This protein binds this small molecule.
Small molecule (SMILES): CCC[C@H](NC(=O)CCC(=O)O)C(=O)O

Sequence of chain 1.B:
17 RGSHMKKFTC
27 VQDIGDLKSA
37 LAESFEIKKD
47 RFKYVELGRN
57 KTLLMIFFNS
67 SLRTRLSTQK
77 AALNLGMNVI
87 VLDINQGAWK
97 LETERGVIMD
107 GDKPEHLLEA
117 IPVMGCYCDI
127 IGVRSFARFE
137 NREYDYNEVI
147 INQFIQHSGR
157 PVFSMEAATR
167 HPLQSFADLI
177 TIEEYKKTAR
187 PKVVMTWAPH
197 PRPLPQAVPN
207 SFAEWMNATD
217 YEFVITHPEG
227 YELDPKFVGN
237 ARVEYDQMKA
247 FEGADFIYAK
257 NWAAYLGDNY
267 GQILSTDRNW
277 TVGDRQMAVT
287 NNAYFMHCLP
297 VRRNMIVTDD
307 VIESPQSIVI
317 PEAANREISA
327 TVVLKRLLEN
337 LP

Binding-site contacts:
Ligand atom C4 contacts residue HIS196 of chain 1.B at 3.5 Å.
Ligand atom CD contacts residue GLU162 of chain 1.B at 3.4 Å.
Ligand atom OXT contacts residue PRO201 of chain 1.B at 3.6 Å.
Ligand atom CG contacts residue PRO296 of chain 1.B at 4.1 Å (hydrophobic).
Ligand atom CD contacts residue LEU295 of chain 1.B at 3.5 Å (hydrophobic).
Ligand atom C4 contacts residue PRO110 of chain 1.A at 3.5 Å (hydrophobic).
Ligand atom OD1 contacts residue ARG298 of chain 1.B at 2.9 Å (salt-bridge).
Ligand atom O1 contacts residue LEU200 of chain 1.B at 3.7 Å.
Ligand atom CD contacts residue SO41 of chain 1.J at 3.7 Å.
Ligand atom OD2 contacts residue HIS196 of chain 1.B at 3.6 Å.
Ligand atom OD1 contacts residue PRO110 of chain 1.A at 3.3 Å.
Ligand atom OD2 contacts residue PRO110 of chain 1.A at 3.8 Å.
Ligand atom CA contacts residue PHE132 of chain 1.B at 3.9 Å (hydrophobic).
Ligand atom C1 contacts residue TRP95 of chain 1.A at 4.0 Å (hydrophobic).
Ligand atom CB contacts residue PHE132 of chain 1.B at 3.6 Å (hydrophobic).
Ligand atom C3 contacts residue PRO110 of chain 1.A at 4.1 Å (hydrophobic).
Ligand atom C contacts residue LYS256 of chain 1.B at 3.9 Å.
Ligand atom C4 contacts residue ARG198 of chain 1.B at 3.7 Å.
Ligand atom C4 contacts residue ARG298 of chain 1.B at 3.6 Å.
Ligand atom OXT contacts residue LYS256 of chain 1.B at 2.8 Å (salt-bridge).
Ligand atom C contacts residue GLU162 of chain 1.B at 3.8 Å.
Ligand atom C2 contacts residue LEU200 of chain 1.B at 3.7 Å (hydrophobic).
Ligand atom C3 contacts residue TRP95 of chain 1.A at 4.0 Å (hydrophobic).
Ligand atom O contacts residue VAL204 of chain 1.B at 4.0 Å.
Ligand atom CB contacts residue GLU162 of chain 1.B at 3.4 Å.
Ligand atom OXT contacts residue LEU200 of chain 1.B at 3.7 Å.
Ligand atom OD1 contacts residue HIS196 of chain 1.B at 2.9 Å (h-bond).
Ligand atom OD2 contacts residue ARG298 of chain 1.B at 2.9 Å (salt-bridge).
Ligand atom C1 contacts residue LEU200 of chain 1.B at 3.7 Å (hydrophobic).
Ligand atom CG contacts residue LEU295 of chain 1.B at 4.1 Å (hydrophobic).
Ligand atom C3 contacts residue LEU200 of chain 1.B at 3.8 Å (hydrophobic).
Ligand atom C contacts residue PRO201 of chain 1.B at 3.7 Å (hydrophobic).
Ligand atom OD2 contacts residue ARG198 of chain 1.B at 3.0 Å (salt-bridge).
Ligand atom O1 contacts residue TRP95 of chain 1.A at 3.6 Å.
Ligand atom O1 contacts residue PHE132 of chain 1.B at 3.8 Å.
Ligand atom O contacts residue PRO201 of chain 1.B at 3.6 Å.
Ligand atom C3 contacts residue ARG198 of chain 1.B at 3.4 Å.
Ligand atom CG contacts residue GLU162 of chain 1.B at 3.7 Å.
Ligand atom CD contacts residue CYS294 of chain 1.B at 4.1 Å (hydrophobic).
Ligand atom O contacts residue GLU162 of chain 1.B at 2.8 Å (salt-bridge).

Sequence of chain 1.A:
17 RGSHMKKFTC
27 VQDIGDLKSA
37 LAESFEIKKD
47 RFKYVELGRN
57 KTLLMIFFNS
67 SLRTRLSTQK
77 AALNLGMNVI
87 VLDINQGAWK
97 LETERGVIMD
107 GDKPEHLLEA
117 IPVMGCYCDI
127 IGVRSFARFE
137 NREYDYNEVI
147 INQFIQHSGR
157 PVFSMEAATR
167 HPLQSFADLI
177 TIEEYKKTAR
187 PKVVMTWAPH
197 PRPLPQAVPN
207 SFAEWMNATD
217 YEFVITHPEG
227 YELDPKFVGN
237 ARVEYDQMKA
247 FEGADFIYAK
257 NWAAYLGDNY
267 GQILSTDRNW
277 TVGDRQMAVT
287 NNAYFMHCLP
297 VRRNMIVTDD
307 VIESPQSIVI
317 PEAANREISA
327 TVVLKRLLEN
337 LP